Sequence of chain 1.A:
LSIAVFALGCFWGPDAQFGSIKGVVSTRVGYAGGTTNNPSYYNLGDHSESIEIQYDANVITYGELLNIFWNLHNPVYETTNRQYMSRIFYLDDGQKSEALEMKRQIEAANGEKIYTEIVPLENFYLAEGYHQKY

Binding-site contacts:
Ligand atom OXT contacts residue PHE130 of chain 1.A at 4.1 Å.
Ligand atom CA contacts residue LEU132 of chain 1.A at 4.3 Å (hydrophobic).
Ligand atom CA contacts residue PHE130 of chain 1.A at 4.2 Å (hydrophobic).
Ligand atom O contacts residue TYR131 of chain 1.A at 4.2 Å.
Ligand atom CA contacts residue TYR131 of chain 1.A at 4.1 Å (hydrophobic).
Ligand atom C contacts residue PHE130 of chain 1.A at 4.0 Å (hydrophobic).
Ligand atom O contacts residue PHE130 of chain 1.A at 4.3 Å.

This protein binds this small molecule.
Small molecule (SMILES): NCC(=O)O